This small molecule binds to this protein.
Small molecule (SMILES): CC(=O)N[C@@H]1[C@@H](O)[C@H](O)[C@@H](CO)O[C@H]1O

Binding-site contacts:
Ligand atom O5 contacts residue ASN27 of chain 1.A at 4.1 Å.
Ligand atom O4 contacts residue ASP21 of chain 1.A at 4.3 Å.
Ligand atom O6 contacts residue ASN27 of chain 1.A at 3.0 Å (h-bond).
Ligand atom C3 contacts residue ASN27 of chain 1.A at 3.8 Å.
Ligand atom O4 contacts residue ASN27 of chain 1.A at 2.5 Å (h-bond).
Ligand atom O3 contacts residue ASN27 of chain 1.A at 3.3 Å (h-bond).
Ligand atom C4 contacts residue ASN27 of chain 1.A at 2.5 Å.
Ligand atom C6 contacts residue ASN27 of chain 1.A at 3.1 Å.
Ligand atom C6 contacts residue LYS26 of chain 1.A at 4.4 Å.
Ligand atom C5 contacts residue ASN27 of chain 1.A at 3.4 Å.

Sequence of chain 1.A:
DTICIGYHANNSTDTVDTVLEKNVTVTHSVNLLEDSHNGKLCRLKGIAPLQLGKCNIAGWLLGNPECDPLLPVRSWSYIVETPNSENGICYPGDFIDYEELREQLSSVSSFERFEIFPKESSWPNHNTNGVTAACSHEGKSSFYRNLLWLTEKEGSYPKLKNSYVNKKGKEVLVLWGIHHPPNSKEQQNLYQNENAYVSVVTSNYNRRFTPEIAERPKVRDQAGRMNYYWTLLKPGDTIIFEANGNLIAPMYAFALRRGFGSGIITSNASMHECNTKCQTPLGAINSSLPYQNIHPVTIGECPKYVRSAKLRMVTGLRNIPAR